Binding-site contacts:
Ligand atom C3 contacts residue ARG52 of chain 1.B at 3.5 Å.
Ligand atom C9 contacts residue THR59 of chain 1.B at 3.7 Å.
Ligand atom F47 contacts residue PHE47 of chain 1.B at 3.2 Å.
Ligand atom N35 contacts residue PHE55 of chain 1.B at 3.5 Å.
Ligand atom C12 contacts residue TYR51 of chain 1.B at 3.2 Å (hydrophobic).
Ligand atom N36 contacts residue SER56 of chain 1.B at 2.7 Å (h-bond).
Ligand atom C26 contacts residue LEU80 of chain 1.B at 3.4 Å (hydrophobic).
Ligand atom C25 contacts residue PHE55 of chain 1.B at 3.6 Å (hydrophobic).
Ligand atom C3 contacts residue THR59 of chain 1.B at 3.5 Å.
Ligand atom C21 contacts residue ARG89 of chain 1.B at 3.6 Å.
Ligand atom F47 contacts residue VAL91 of chain 1.B at 3.2 Å.
Ligand atom S40 contacts residue PHE47 of chain 1.B at 3.6 Å.
Ligand atom C33 contacts residue TYR51 of chain 1.B at 3.6 Å (hydrophobic).
Ligand atom N36 contacts residue LEU58 of chain 1.B at 3.5 Å.
Ligand atom O39 contacts residue PHE47 of chain 1.B at 3.6 Å.
Ligand atom N34 contacts residue LEU58 of chain 1.B at 3.0 Å (h-bond).
Ligand atom C22 contacts residue SER56 of chain 1.B at 3.3 Å.
Ligand atom N42 contacts residue ARG89 of chain 1.B at 3.4 Å.
Ligand atom O39 contacts residue TYR51 of chain 1.B at 3.6 Å.
Ligand atom C4 contacts residue PHE96 of chain 1.B at 3.6 Å (hydrophobic).
Ligand atom N42 contacts residue PHE55 of chain 1.B at 3.7 Å.
Ligand atom C7 contacts residue SER56 of chain 1.B at 3.5 Å.
Ligand atom C18 contacts residue TYR51 of chain 1.B at 3.5 Å (hydrophobic).
Ligand atom C29 contacts residue TYR145 of chain 1.B at 3.5 Å (hydrophobic).
Ligand atom C11 contacts residue SER95 of chain 1.B at 3.3 Å.
Ligand atom C4 contacts residue ARG52 of chain 1.B at 3.5 Å.
Ligand atom N34 contacts residue SER56 of chain 1.B at 3.2 Å (h-bond).
Ligand atom C30 contacts residue GLY88 of chain 1.B at 3.4 Å.
Ligand atom C11 contacts residue PHE96 of chain 1.B at 3.4 Å (hydrophobic).
Ligand atom C6 contacts residue ALA43 of chain 1.B at 3.6 Å (hydrophobic).
Ligand atom O45 contacts residue ASN86 of chain 1.B at 3.2 Å (h-bond).
Ligand atom O38 contacts residue ALA92 of chain 1.B at 3.5 Å.
Ligand atom C1 contacts residue GLU46 of chain 1.B at 3.5 Å.
Ligand atom C9 contacts residue ASP57 of chain 1.B at 3.3 Å.
Ligand atom C4 contacts residue ALA99 of chain 1.B at 3.7 Å (hydrophobic).
Ligand atom C8 contacts residue ARG82 of chain 1.B at 3.5 Å.
Ligand atom C21 contacts residue PHE55 of chain 1.B at 3.4 Å (hydrophobic).
Ligand atom O45 contacts residue ARG89 of chain 1.B at 3.2 Å (salt-bridge).
Ligand atom C13 contacts residue GLU46 of chain 1.B at 3.6 Å.
Ligand atom C27 contacts residue TYR145 of chain 1.B at 3.6 Å (hydrophobic).

Sequence of chain 1.B:
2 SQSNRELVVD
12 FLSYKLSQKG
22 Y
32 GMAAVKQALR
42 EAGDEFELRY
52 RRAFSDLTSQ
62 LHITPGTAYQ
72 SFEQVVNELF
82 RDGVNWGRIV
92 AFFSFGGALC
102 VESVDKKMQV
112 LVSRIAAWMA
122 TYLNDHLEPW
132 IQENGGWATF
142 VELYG

A protein and the small-molecule ligand that binds it are described below.
Small molecule (SMILES): CN(C)CC#Cc1ccc(OCCCc2sc(N3CCc4cccc(C(=O)Nc5nc6ccccc6s5)c4C3)nc2C(=O)O)c(F)c1